The protein below binds the small molecule below.
Small molecule (SMILES): CC(C)c1cccc(CNC[C@@H](O)[C@@H]2C[C@H](C)CCCCCN([C@H](C)c3ccccc3)C(=O)c3cc(cc(-c4ncco4)c3)C(=O)N2)c1

Binding-site contacts:
Ligand atom C40 contacts residue ARG251 of chain 1.A at 3.6 Å.
Ligand atom C31 contacts residue GLN89 of chain 1.A at 3.6 Å.
Ligand atom O45 contacts residue THR248 of chain 1.A at 2.7 Å (h-bond).
Ligand atom C33 contacts residue GLN89 of chain 1.A at 3.5 Å.
Ligand atom C71 contacts residue ASP244 of chain 1.A at 3.4 Å.
Ligand atom C76 contacts residue ASP244 of chain 1.A at 3.4 Å.
Ligand atom C55 contacts residue THR248 of chain 1.A at 3.5 Å.
Ligand atom C59 contacts residue SER245 of chain 1.A at 3.3 Å.
Ligand atom O44 contacts residue GLN89 of chain 1.A at 3.1 Å (h-bond).
Ligand atom C61 contacts residue GLY246 of chain 1.A at 3.4 Å.
Ligand atom O44 contacts residue THR88 of chain 1.A at 3.3 Å (h-bond).
Ligand atom C5 contacts residue ASP48 of chain 1.A at 3.3 Å.
Ligand atom N1 contacts residue GLY246 of chain 1.A at 2.9 Å (h-bond).
Ligand atom C46 contacts residue THR248 of chain 1.A at 3.6 Å.
Ligand atom C59 contacts residue GLY246 of chain 1.A at 3.5 Å.
Ligand atom C36 contacts residue GLN89 of chain 1.A at 3.5 Å.
Ligand atom C52 contacts residue THR248 of chain 1.A at 3.2 Å.
Ligand atom C53 contacts residue THR248 of chain 1.A at 3.0 Å.
Ligand atom C63 contacts residue TYR87 of chain 1.A at 3.5 Å (hydrophobic).
Ligand atom C85 contacts residue THR88 of chain 1.A at 3.5 Å.
Ligand atom O69 contacts residue SER51 of chain 1.A at 3.6 Å.
Ligand atom N74 contacts residue ASP244 of chain 1.A at 2.7 Å (salt-bridge).
Ligand atom C28 contacts residue GLY246 of chain 1.A at 3.1 Å.
Ligand atom O69 contacts residue GLY50 of chain 1.A at 3.5 Å (h-bond).
Ligand atom O44 contacts residue TYR87 of chain 1.A at 3.5 Å.
Ligand atom C80 contacts residue GLY50 of chain 1.A at 3.2 Å.
Ligand atom O69 contacts residue ASP48 of chain 1.A at 2.6 Å (salt-bridge).
Ligand atom C53 contacts residue GLY29 of chain 1.A at 3.4 Å.
Ligand atom C48 contacts residue GLY27 of chain 1.A at 3.6 Å.
Ligand atom C48 contacts residue ILE126 of chain 1.A at 3.4 Å (hydrophobic).
Ligand atom C67 contacts residue ASP48 of chain 1.A at 3.6 Å.
Ligand atom O69 contacts residue TYR87 of chain 1.A at 3.4 Å.
Ligand atom O42 contacts residue THR88 of chain 1.A at 3.3 Å.
Ligand atom C87 contacts residue THR88 of chain 1.A at 3.2 Å.
Ligand atom N74 contacts residue GLY50 of chain 1.A at 3.1 Å (h-bond).
Ligand atom C91 contacts residue VAL85 of chain 1.A at 3.5 Å (hydrophobic).
Ligand atom C59 contacts residue THR247 of chain 1.A at 3.6 Å.
Ligand atom C83 contacts residue PRO86 of chain 1.A at 3.5 Å (hydrophobic).
Ligand atom C5 contacts residue GLY246 of chain 1.A at 3.5 Å.
Ligand atom C76 contacts residue GLY50 of chain 1.A at 3.4 Å.

Sequence of chain 1.A:
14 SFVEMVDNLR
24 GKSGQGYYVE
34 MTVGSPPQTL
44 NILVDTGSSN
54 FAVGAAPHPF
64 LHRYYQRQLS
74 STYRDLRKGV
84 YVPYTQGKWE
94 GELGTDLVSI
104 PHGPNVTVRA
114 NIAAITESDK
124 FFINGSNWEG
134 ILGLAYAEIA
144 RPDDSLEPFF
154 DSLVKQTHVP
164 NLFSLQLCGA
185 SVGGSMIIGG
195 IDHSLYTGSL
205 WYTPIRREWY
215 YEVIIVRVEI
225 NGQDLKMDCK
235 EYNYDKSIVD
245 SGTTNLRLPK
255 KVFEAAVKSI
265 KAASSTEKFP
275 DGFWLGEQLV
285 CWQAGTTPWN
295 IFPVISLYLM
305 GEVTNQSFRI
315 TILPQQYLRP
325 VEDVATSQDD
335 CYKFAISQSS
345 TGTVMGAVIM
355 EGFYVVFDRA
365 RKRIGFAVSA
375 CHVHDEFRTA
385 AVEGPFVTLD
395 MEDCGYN